A small-molecule ligand and the protein it binds are described below.
Small molecule (SMILES): CC(=O)N[C@@H]1[C@@H](O)[C@H](O)[C@@H](CO)O[C@H]1O

Binding-site contacts:
Ligand atom O5 contacts residue ASN202 of chain 1.D at 2.3 Å (h-bond).
Ligand atom O7 contacts residue MET199 of chain 1.D at 4.0 Å.
Ligand atom N2 contacts residue LYS198 of chain 1.D at 4.4 Å.
Ligand atom C1 contacts residue ASN202 of chain 1.D at 1.4 Å.
Ligand atom C5 contacts residue ASN202 of chain 1.D at 3.6 Å.
Ligand atom C7 contacts residue LYS198 of chain 1.D at 4.3 Å.
Ligand atom C1 contacts residue TYR175 of chain 1.D at 4.1 Å (hydrophobic).
Ligand atom C8 contacts residue THR195 of chain 1.D at 3.5 Å.
Ligand atom C8 contacts residue ASN202 of chain 1.D at 4.5 Å.
Ligand atom C7 contacts residue ASN202 of chain 1.D at 3.2 Å.
Ligand atom C3 contacts residue ASN202 of chain 1.D at 3.8 Å.
Ligand atom N2 contacts residue ASN202 of chain 1.D at 3.0 Å (h-bond).
Ligand atom C2 contacts residue ASN202 of chain 1.D at 2.4 Å.
Ligand atom C7 contacts residue MET199 of chain 1.D at 4.2 Å (hydrophobic).
Ligand atom O7 contacts residue ASN202 of chain 1.D at 3.0 Å (h-bond).
Ligand atom C4 contacts residue ASN202 of chain 1.D at 4.2 Å.
Ligand atom C8 contacts residue LYS198 of chain 1.D at 3.8 Å.
Ligand atom C8 contacts residue MET199 of chain 1.D at 3.6 Å (hydrophobic).

Sequence of chain 1.D:
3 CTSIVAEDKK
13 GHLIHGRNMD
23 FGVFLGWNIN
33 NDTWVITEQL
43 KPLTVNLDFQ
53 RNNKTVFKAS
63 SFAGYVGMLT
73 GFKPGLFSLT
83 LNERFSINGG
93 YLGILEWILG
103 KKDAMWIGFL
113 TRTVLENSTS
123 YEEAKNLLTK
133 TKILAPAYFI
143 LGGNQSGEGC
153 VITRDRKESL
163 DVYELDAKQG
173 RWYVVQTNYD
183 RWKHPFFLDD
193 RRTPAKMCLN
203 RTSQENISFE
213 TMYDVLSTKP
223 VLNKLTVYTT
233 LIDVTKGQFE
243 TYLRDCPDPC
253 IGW